Binding-site contacts:
Ligand atom C12 contacts residue ARG469 of chain 2.A at 3.8 Å.
Ligand atom C06 contacts residue ILE428 of chain 2.A at 3.5 Å (hydrophobic).
Ligand atom B01 contacts residue TYR466 of chain 2.A at 4.1 Å.
Ligand atom C09 contacts residue HIS425 of chain 2.A at 4.3 Å.
Ligand atom C08 contacts residue TYR466 of chain 2.A at 4.3 Å (hydrophobic).
Ligand atom B01 contacts residue MET602 of chain 2.A at 4.1 Å.
Ligand atom C13 contacts residue TYR466 of chain 2.A at 4.2 Å (hydrophobic).
Ligand atom C04 contacts residue TYR466 of chain 2.A at 3.5 Å (hydrophobic).
Ligand atom C13 contacts residue HIS425 of chain 2.A at 3.5 Å.
Ligand atom C09 contacts residue ARG469 of chain 2.A at 4.2 Å.
Ligand atom C02 contacts residue TYR466 of chain 2.A at 3.9 Å (hydrophobic).
Ligand atom N17 contacts residue GLU402 of chain 2.A at 3.0 Å (salt-bridge).
Ligand atom C10 contacts residue ARG469 of chain 2.A at 3.8 Å.
Ligand atom C07 contacts residue ILE428 of chain 2.A at 4.0 Å (hydrophobic).
Ligand atom C12 contacts residue GLY422 of chain 2.A at 3.8 Å.
Ligand atom C16 contacts residue GLU402 of chain 2.A at 3.6 Å.
Ligand atom O14 contacts residue HIS425 of chain 2.A at 4.3 Å.
Ligand atom C08 contacts residue HIS425 of chain 2.A at 3.8 Å.
Ligand atom C15 contacts residue MET602 of chain 2.A at 4.1 Å (hydrophobic).
Ligand atom C07 contacts residue HIS425 of chain 2.A at 4.1 Å.
Ligand atom C12 contacts residue HIS425 of chain 2.A at 3.8 Å.
Ligand atom C16 contacts residue HIS425 of chain 2.A at 3.9 Å.
Ligand atom C05 contacts residue TYR466 of chain 2.A at 3.8 Å (hydrophobic).
Ligand atom B01 contacts residue HIS425 of chain 2.A at 4.2 Å.
Ligand atom C11 contacts residue ARG469 of chain 2.A at 3.6 Å.
Ligand atom C05 contacts residue ASN463 of chain 2.A at 3.1 Å.
Ligand atom C08 contacts residue MET602 of chain 2.A at 4.3 Å (hydrophobic).
Ligand atom C09 contacts residue MET602 of chain 2.A at 3.6 Å (hydrophobic).
Ligand atom O14 contacts residue MET602 of chain 2.A at 3.4 Å (h-bond).
Ligand atom C05 contacts residue PHE424 of chain 2.A at 4.3 Å (hydrophobic).
Ligand atom C07 contacts residue TYR466 of chain 2.A at 4.3 Å (hydrophobic).
Ligand atom C05 contacts residue ILE428 of chain 2.A at 4.2 Å (hydrophobic).
Ligand atom C15 contacts residue HIS425 of chain 2.A at 3.5 Å.
Ligand atom C06 contacts residue PHE424 of chain 2.A at 3.1 Å (hydrophobic).
Ligand atom C03 contacts residue TYR466 of chain 2.A at 3.5 Å (hydrophobic).
Ligand atom N17 contacts residue HIS425 of chain 2.A at 3.4 Å (h-bond).
Ligand atom C07 contacts residue PHE424 of chain 2.A at 3.4 Å (hydrophobic).
Ligand atom C06 contacts residue ASN463 of chain 2.A at 3.5 Å.
Ligand atom N17 contacts residue VAL401 of chain 2.A at 3.6 Å (h-bond).
Ligand atom C11 contacts residue GLY422 of chain 2.A at 4.2 Å.

Sequence of chain 2.A:
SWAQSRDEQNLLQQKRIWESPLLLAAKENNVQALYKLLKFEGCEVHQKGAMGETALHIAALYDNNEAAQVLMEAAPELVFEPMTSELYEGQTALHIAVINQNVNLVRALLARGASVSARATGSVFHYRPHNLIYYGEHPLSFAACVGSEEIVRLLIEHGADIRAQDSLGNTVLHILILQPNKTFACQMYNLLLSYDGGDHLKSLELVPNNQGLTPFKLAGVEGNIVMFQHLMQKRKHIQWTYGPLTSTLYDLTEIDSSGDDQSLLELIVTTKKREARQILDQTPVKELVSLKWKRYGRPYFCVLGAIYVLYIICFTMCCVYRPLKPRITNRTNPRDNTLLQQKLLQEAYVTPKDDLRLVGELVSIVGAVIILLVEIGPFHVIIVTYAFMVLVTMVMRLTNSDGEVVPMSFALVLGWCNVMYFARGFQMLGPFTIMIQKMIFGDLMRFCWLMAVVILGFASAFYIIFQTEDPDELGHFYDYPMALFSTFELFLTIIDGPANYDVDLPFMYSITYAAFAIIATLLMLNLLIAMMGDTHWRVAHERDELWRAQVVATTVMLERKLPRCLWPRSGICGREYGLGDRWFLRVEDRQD

A protein and the small-molecule ligand that binds it are described below.
Small molecule (SMILES): NCCOB(c1ccccc1)c1ccccc1